Sequence of chain 1.G:
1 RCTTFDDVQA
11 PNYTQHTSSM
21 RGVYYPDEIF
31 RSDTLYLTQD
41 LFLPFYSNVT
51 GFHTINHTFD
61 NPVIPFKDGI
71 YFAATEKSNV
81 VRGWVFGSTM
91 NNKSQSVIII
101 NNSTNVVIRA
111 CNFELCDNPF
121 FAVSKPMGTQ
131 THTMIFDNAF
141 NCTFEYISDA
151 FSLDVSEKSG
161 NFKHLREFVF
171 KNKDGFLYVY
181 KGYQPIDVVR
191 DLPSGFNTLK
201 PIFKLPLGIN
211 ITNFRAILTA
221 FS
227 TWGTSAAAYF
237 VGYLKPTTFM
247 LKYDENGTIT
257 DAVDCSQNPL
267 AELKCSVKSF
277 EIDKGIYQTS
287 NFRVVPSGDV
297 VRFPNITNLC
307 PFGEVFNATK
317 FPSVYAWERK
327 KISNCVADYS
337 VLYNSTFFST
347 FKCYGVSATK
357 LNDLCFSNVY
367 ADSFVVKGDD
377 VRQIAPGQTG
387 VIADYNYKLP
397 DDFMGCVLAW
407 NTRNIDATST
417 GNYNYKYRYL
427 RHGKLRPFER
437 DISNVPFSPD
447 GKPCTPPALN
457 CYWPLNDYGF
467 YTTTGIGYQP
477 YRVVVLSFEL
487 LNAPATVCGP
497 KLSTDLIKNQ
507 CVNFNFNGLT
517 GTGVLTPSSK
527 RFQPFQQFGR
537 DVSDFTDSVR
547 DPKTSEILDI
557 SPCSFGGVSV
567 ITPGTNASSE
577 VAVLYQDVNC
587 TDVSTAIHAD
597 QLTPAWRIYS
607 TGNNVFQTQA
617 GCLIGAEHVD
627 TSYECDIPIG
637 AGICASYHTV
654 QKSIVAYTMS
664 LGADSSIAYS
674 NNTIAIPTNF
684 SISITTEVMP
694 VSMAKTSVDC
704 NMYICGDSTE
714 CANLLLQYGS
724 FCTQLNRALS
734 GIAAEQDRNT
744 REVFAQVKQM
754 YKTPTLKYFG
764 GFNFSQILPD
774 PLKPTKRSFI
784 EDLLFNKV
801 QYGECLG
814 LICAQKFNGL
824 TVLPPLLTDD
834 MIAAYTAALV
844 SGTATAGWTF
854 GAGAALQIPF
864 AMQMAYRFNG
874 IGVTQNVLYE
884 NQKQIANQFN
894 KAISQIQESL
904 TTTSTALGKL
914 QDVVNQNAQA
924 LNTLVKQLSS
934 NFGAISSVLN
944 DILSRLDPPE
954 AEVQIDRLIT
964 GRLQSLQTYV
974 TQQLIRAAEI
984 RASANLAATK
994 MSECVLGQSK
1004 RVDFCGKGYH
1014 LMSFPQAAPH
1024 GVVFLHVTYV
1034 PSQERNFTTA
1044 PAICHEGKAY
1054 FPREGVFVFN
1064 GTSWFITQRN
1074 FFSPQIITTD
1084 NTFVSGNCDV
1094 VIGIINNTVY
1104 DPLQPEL

A protein and the small-molecule ligand that binds it are described below.
Small molecule (SMILES): CC(=O)N[C@H]1[C@H](O[C@H]2[C@H](O)[C@@H](NC(C)=O)CO[C@@H]2CO)O[C@H](CO)[C@@H](O)[C@@H]1O

Binding-site contacts:
Ligand atom C3 contacts residue ASN766 of chain 1.G at 3.8 Å.
Ligand atom C1 contacts residue SER768 of chain 1.G at 3.5 Å.
Ligand atom C6 contacts residue SER768 of chain 1.G at 3.8 Å.
Ligand atom C6 contacts residue GLN769 of chain 1.G at 3.2 Å.
Ligand atom N2 contacts residue ASN766 of chain 1.G at 3.0 Å (h-bond).
Ligand atom C2 contacts residue ASN766 of chain 1.G at 2.5 Å.
Ligand atom C5 contacts residue ASN766 of chain 1.G at 3.5 Å.
Ligand atom C5 contacts residue SER768 of chain 1.G at 3.3 Å.
Ligand atom O6 contacts residue SER768 of chain 1.G at 3.4 Å (h-bond).
Ligand atom O5 contacts residue ASN766 of chain 1.G at 2.2 Å (h-bond).
Ligand atom C5 contacts residue GLN769 of chain 1.G at 4.2 Å.
Ligand atom O6 contacts residue GLN769 of chain 1.G at 2.2 Å (h-bond).
Ligand atom C7 contacts residue TYR761 of chain 1.G at 4.4 Å (hydrophobic).
Ligand atom N2 contacts residue TYR761 of chain 1.G at 4.3 Å.
Ligand atom C7 contacts residue ASN766 of chain 1.G at 4.2 Å.
Ligand atom O5 contacts residue SER768 of chain 1.G at 3.4 Å (h-bond).
Ligand atom C8 contacts residue TYR761 of chain 1.G at 3.4 Å (hydrophobic).
Ligand atom C4 contacts residue ASN766 of chain 1.G at 4.2 Å.
Ligand atom C1 contacts residue ASN766 of chain 1.G at 1.4 Å.